Binding-site contacts:
Ligand atom O6 contacts residue ZN1 of chain 1.B at 3.4 Å.
Ligand atom N7 contacts residue HIS118 of chain 1.A at 3.1 Å (h-bond).
Ligand atom S13 contacts residue PHE129 of chain 1.A at 3.8 Å.
Ligand atom O15 contacts residue LEU196 of chain 1.A at 3.8 Å.
Ligand atom C11 contacts residue GLN91 of chain 1.A at 3.5 Å.
Ligand atom N16 contacts residue PHE129 of chain 1.A at 3.6 Å.
Ligand atom O17 contacts residue ASN66 of chain 1.A at 2.9 Å (h-bond).
Ligand atom O15 contacts residue VAL120 of chain 1.A at 3.7 Å.
Ligand atom C8 contacts residue ZN1 of chain 1.B at 3.7 Å.
Ligand atom C23 contacts residue PHE129 of chain 1.A at 3.7 Å (hydrophobic).
Ligand atom O15 contacts residue PHE129 of chain 1.A at 3.2 Å.
Ligand atom N7 contacts residue ZN1 of chain 1.B at 1.9 Å.
Ligand atom S13 contacts residue GLN91 of chain 1.A at 3.7 Å.
Ligand atom O5 contacts residue THR197 of chain 1.A at 3.0 Å (h-bond).
Ligand atom O6 contacts residue HIS93 of chain 1.A at 3.6 Å.
Ligand atom O14 contacts residue PHE129 of chain 1.A at 3.7 Å.
Ligand atom O6 contacts residue VAL141 of chain 1.A at 3.8 Å.
Ligand atom C17 contacts residue GLN91 of chain 1.A at 3.7 Å.
Ligand atom O6 contacts residue VAL120 of chain 1.A at 3.7 Å.
Ligand atom C7 contacts residue ZN1 of chain 1.B at 3.7 Å.
Ligand atom N7 contacts residue HIS95 of chain 1.A at 3.5 Å (h-bond).
Ligand atom C24 contacts residue PHE129 of chain 1.A at 3.9 Å (hydrophobic).
Ligand atom S1 contacts residue ZN1 of chain 1.B at 3.1 Å.
Ligand atom C19 contacts residue LEU196 of chain 1.A at 3.6 Å (hydrophobic).
Ligand atom C22 contacts residue PHE129 of chain 1.A at 3.9 Å (hydrophobic).
Ligand atom C8 contacts residue THR198 of chain 1.A at 3.5 Å.
Ligand atom C9 contacts residue THR198 of chain 1.A at 3.5 Å.
Ligand atom O6 contacts residue HIS118 of chain 1.A at 3.7 Å.
Ligand atom O17 contacts residue GLN91 of chain 1.A at 3.1 Å (h-bond).
Ligand atom C8 contacts residue HIS93 of chain 1.A at 3.5 Å.
Ligand atom O5 contacts residue LEU196 of chain 1.A at 3.2 Å.
Ligand atom N7 contacts residue THR197 of chain 1.A at 2.8 Å (h-bond).
Ligand atom O17 contacts residue ASN61 of chain 1.A at 3.9 Å.
Ligand atom O14 contacts residue GLN91 of chain 1.A at 3.0 Å (h-bond).
Ligand atom S1 contacts residue HIS93 of chain 1.A at 3.9 Å.
Ligand atom N7 contacts residue HIS93 of chain 1.A at 3.4 Å (h-bond).
Ligand atom O15 contacts residue LEU139 of chain 1.A at 3.9 Å.
Ligand atom C7 contacts residue HIS93 of chain 1.A at 3.5 Å.
Ligand atom C10 contacts residue GLN91 of chain 1.A at 3.6 Å.
Ligand atom C20 contacts residue PRO200 of chain 1.A at 3.9 Å (hydrophobic).

Sequence of chain 1.A:
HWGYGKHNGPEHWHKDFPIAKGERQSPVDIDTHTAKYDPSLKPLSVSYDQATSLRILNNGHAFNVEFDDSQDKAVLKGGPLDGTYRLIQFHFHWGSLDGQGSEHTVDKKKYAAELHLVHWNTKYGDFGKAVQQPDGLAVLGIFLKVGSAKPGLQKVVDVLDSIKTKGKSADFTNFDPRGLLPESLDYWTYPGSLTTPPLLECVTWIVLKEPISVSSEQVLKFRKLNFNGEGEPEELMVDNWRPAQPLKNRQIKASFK

A protein and the small-molecule ligand that binds it are described below.
Small molecule (SMILES): NS(=O)(=O)c1ccc(C(=O)O)c(S(=O)(=O)NCCc2ccccc2)c1